Binding-site contacts:
Ligand atom OAC contacts residue GLY13 of chain 1.C at 3.4 Å (h-bond).
Ligand atom CAR contacts residue MET107 of chain 1.C at 4.0 Å (hydrophobic).
Ligand atom CAE contacts residue MET149 of chain 1.C at 3.6 Å (hydrophobic).
Ligand atom CAR contacts residue TYR122 of chain 1.C at 3.9 Å (hydrophobic).
Ligand atom CAM contacts residue MET149 of chain 1.C at 3.7 Å (hydrophobic).
Ligand atom OAC contacts residue SER81 of chain 1.C at 2.3 Å (h-bond).
Ligand atom CAH contacts residue PRO118 of chain 1.C at 4.0 Å (hydrophobic).
Ligand atom CAG contacts residue PHE119 of chain 1.C at 3.6 Å (hydrophobic).
Ligand atom CAP contacts residue MET149 of chain 1.C at 3.9 Å (hydrophobic).
Ligand atom CAF contacts residue MET107 of chain 1.C at 3.9 Å (hydrophobic).
Ligand atom OAC contacts residue PHE82 of chain 1.C at 3.3 Å (h-bond).
Ligand atom CAI contacts residue PHE119 of chain 1.C at 3.9 Å (hydrophobic).
Ligand atom CAK contacts residue MET131 of chain 1.C at 3.8 Å (hydrophobic).
Ligand atom CAM contacts residue LEU181 of chain 1.C at 3.8 Å (hydrophobic).
Ligand atom CAV contacts residue SER81 of chain 1.C at 3.8 Å.
Ligand atom CAH contacts residue PHE119 of chain 1.C at 4.0 Å (hydrophobic).
Ligand atom CAT contacts residue TYR122 of chain 1.C at 3.6 Å (hydrophobic).
Ligand atom CAS contacts residue TYR122 of chain 1.C at 3.9 Å (hydrophobic).
Ligand atom CAA contacts residue MET149 of chain 1.C at 3.8 Å (hydrophobic).
Ligand atom NAN contacts residue TYR122 of chain 1.C at 3.8 Å.
Ligand atom CAU contacts residue MET107 of chain 1.C at 3.9 Å (hydrophobic).
Ligand atom NAN contacts residue LEU181 of chain 1.C at 3.5 Å.
Ligand atom CAE contacts residue LEU151 of chain 1.C at 3.4 Å (hydrophobic).
Ligand atom CAU contacts residue TYR122 of chain 1.C at 3.8 Å (hydrophobic).
Ligand atom CAI contacts residue TYR122 of chain 1.C at 3.4 Å (hydrophobic).
Ligand atom CAK contacts residue PHE155 of chain 1.C at 3.7 Å (hydrophobic).
Ligand atom CAX contacts residue SER81 of chain 1.C at 3.2 Å.
Ligand atom CAH contacts residue TYR122 of chain 1.C at 3.4 Å (hydrophobic).
Ligand atom CAA contacts residue GLY13 of chain 1.C at 3.2 Å.
Ligand atom CAE contacts residue MET131 of chain 1.C at 3.7 Å (hydrophobic).
Ligand atom CAJ contacts residue MET107 of chain 1.C at 3.5 Å (hydrophobic).
Ligand atom CAF contacts residue PHE82 of chain 1.C at 3.2 Å (hydrophobic).
Ligand atom CAL contacts residue MET107 of chain 1.C at 3.6 Å (hydrophobic).
Ligand atom CAZ contacts residue SER81 of chain 1.C at 2.5 Å.
Ligand atom CAF contacts residue SER81 of chain 1.C at 1.4 Å.
Ligand atom CAT contacts residue LEU181 of chain 1.C at 3.9 Å (hydrophobic).
Ligand atom CAJ contacts residue TYR122 of chain 1.C at 3.6 Å (hydrophobic).
Ligand atom CAG contacts residue TYR122 of chain 1.C at 3.5 Å (hydrophobic).
Ligand atom CAL contacts residue SER81 of chain 1.C at 3.4 Å.
Ligand atom CAA contacts residue LEU151 of chain 1.C at 3.6 Å (hydrophobic).

Sequence of chain 1.C:
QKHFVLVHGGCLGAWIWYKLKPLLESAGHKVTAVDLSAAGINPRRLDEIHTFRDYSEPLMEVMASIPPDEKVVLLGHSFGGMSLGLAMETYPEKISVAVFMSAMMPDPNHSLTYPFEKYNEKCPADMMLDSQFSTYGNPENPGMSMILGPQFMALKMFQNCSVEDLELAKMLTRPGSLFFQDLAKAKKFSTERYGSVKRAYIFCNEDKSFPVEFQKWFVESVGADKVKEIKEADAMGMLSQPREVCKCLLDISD

This small molecule binds to this protein.
Small molecule (SMILES): C/C=C1/C[N@]2[C@H]3C[C@@H]1[C@H](C=O)[C@@H]2Cc1c3[nH]c2ccccc12